Sequence of chain 1.K:
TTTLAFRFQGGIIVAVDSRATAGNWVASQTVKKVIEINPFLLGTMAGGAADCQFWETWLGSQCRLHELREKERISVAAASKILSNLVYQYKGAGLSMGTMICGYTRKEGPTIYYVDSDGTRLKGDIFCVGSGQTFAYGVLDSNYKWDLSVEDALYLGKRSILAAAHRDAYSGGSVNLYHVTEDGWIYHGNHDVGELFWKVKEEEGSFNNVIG

Binding-site contacts:
Ligand atom C27 contacts residue THR1 of chain 1.K at 2.4 Å.
Ligand atom N23 contacts residue THR1 of chain 1.K at 3.6 Å (h-bond).
Ligand atom C21 contacts residue GLY47 of chain 1.K at 3.4 Å.
Ligand atom O41 contacts residue SER130 of chain 1.L at 3.7 Å.
Ligand atom C26 contacts residue THR1 of chain 1.K at 1.5 Å.
Ligand atom C19 contacts residue THR21 of chain 1.K at 3.5 Å.
Ligand atom N23 contacts residue GLY47 of chain 1.K at 2.8 Å (h-bond).
Ligand atom C24 contacts residue GLY47 of chain 1.K at 3.7 Å.
Ligand atom C25 contacts residue MES1 of chain 1.GA at 3.7 Å.
Ligand atom O28 contacts residue THR1 of chain 1.K at 2.5 Å (h-bond).
Ligand atom N20 contacts residue THR21 of chain 1.K at 2.7 Å (h-bond).
Ligand atom O36 contacts residue GLY47 of chain 1.K at 3.7 Å.
Ligand atom C25 contacts residue THR1 of chain 1.K at 1.4 Å.
Ligand atom O14 contacts residue PRO127 of chain 1.L at 3.1 Å.
Ligand atom O41 contacts residue ALA49 of chain 1.K at 3.3 Å.
Ligand atom O29 contacts residue THR1 of chain 1.K at 2.2 Å (h-bond).
Ligand atom C35 contacts residue THR21 of chain 1.K at 3.7 Å.
Ligand atom C27 contacts residue TYR170 of chain 1.K at 3.7 Å (hydrophobic).
Ligand atom C25 contacts residue LYS33 of chain 1.K at 3.7 Å.
Ligand atom O36 contacts residue MES1 of chain 1.GA at 3.3 Å (h-bond).
Ligand atom C26 contacts residue TYR170 of chain 1.K at 3.7 Å (hydrophobic).
Ligand atom C21 contacts residue THR21 of chain 1.K at 3.7 Å.
Ligand atom O28 contacts residue MES1 of chain 1.GA at 2.8 Å (h-bond).
Ligand atom C33 contacts residue ARG19 of chain 1.K at 3.6 Å.
Ligand atom N17 contacts residue ASP126 of chain 1.L at 3.7 Å.
Ligand atom C26 contacts residue LYS33 of chain 1.K at 3.7 Å.
Ligand atom C18 contacts residue THR21 of chain 1.K at 3.3 Å.
Ligand atom C31 contacts residue GLY47 of chain 1.K at 3.7 Å.
Ligand atom O29 contacts residue MES1 of chain 1.GA at 2.5 Å (h-bond).
Ligand atom C33 contacts residue ALA20 of chain 1.K at 3.5 Å (hydrophobic).
Ligand atom O34 contacts residue THR21 of chain 1.K at 3.0 Å (h-bond).
Ligand atom C30 contacts residue THR1 of chain 1.K at 2.7 Å.
Ligand atom O29 contacts residue GLY47 of chain 1.K at 3.3 Å (h-bond).
Ligand atom O28 contacts residue SER131 of chain 1.K at 3.3 Å (h-bond).
Ligand atom C24 contacts residue THR1 of chain 1.K at 2.4 Å.
Ligand atom C22 contacts residue GLY47 of chain 1.K at 3.5 Å.
Ligand atom C30 contacts residue GLY47 of chain 1.K at 3.4 Å.
Ligand atom O34 contacts residue ALA20 of chain 1.K at 3.4 Å.
Ligand atom O41 contacts residue ASP126 of chain 1.L at 3.4 Å (salt-bridge).
Ligand atom O38 contacts residue ALA49 of chain 1.K at 3.1 Å (h-bond).

Sequence of chain 1.L:
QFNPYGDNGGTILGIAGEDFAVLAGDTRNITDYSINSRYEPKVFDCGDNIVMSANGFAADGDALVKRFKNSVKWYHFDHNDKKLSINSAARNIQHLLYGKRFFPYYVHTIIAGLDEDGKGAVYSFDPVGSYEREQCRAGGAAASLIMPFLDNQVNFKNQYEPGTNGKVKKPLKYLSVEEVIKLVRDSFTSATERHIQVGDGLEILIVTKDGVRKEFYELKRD

A protein and the small-molecule ligand that binds it are described below.
Small molecule (SMILES): CC(C)C[C@H](NC(=O)[C@@H](NC(=O)[C@@H](NC(=O)[C@H](C)C(=O)N[C@@H](Cc1ccccc1)C(=O)O)[C@@H](C)O)[C@H](C)O)[C@@H](O)CCO